Binding-site contacts:
Ligand atom OAE contacts residue PHE246 of chain 1.D at 3.6 Å.
Ligand atom OAB contacts residue CYS342 of chain 1.D at 3.7 Å.
Ligand atom OAA contacts residue GLU340 of chain 1.D at 2.8 Å (salt-bridge).
Ligand atom CAL contacts residue ASP127 of chain 1.D at 3.5 Å.
Ligand atom CAF contacts residue GLU340 of chain 1.D at 3.2 Å.
Ligand atom NAN contacts residue GLU340 of chain 1.D at 2.8 Å (salt-bridge).
Ligand atom OAD contacts residue PHE128 of chain 1.D at 3.1 Å.
Ligand atom CAG contacts residue GLN284 of chain 1.D at 3.8 Å.
Ligand atom CAM contacts residue GLU340 of chain 1.D at 3.9 Å.
Ligand atom CAM contacts residue ASP127 of chain 1.D at 3.9 Å.
Ligand atom CAG contacts residue GLU340 of chain 1.D at 3.2 Å.
Ligand atom NAN contacts residue GLU235 of chain 1.D at 3.8 Å.
Ligand atom CAH contacts residue GLU340 of chain 1.D at 4.0 Å.
Ligand atom OAA contacts residue TRP312 of chain 1.D at 3.5 Å (h-bond).
Ligand atom CAK contacts residue GLU340 of chain 1.D at 3.6 Å.
Ligand atom CAJ contacts residue CYS342 of chain 1.D at 4.0 Å (hydrophobic).
Ligand atom OAB contacts residue TRP381 of chain 1.D at 4.0 Å.
Ligand atom OAC contacts residue GLU235 of chain 1.D at 3.8 Å.
Ligand atom OAD contacts residue ASN396 of chain 1.D at 3.9 Å.
Ligand atom OAB contacts residue VAL398 of chain 1.D at 3.6 Å.
Ligand atom OAC contacts residue ASN234 of chain 1.D at 3.0 Å (h-bond).
Ligand atom OAD contacts residue ASP127 of chain 1.D at 2.6 Å (salt-bridge).
Ligand atom CAH contacts residue TYR313 of chain 1.D at 3.4 Å (hydrophobic).
Ligand atom OAE contacts residue TRP381 of chain 1.D at 3.6 Å.
Ligand atom CAI contacts residue GLU235 of chain 1.D at 3.2 Å.
Ligand atom CAF contacts residue TRP312 of chain 1.D at 3.9 Å (hydrophobic).
Ligand atom CAL contacts residue TRP381 of chain 1.D at 3.7 Å (hydrophobic).
Ligand atom OAC contacts residue TRP179 of chain 1.D at 3.7 Å.
Ligand atom CAG contacts residue TYR313 of chain 1.D at 3.6 Å (hydrophobic).
Ligand atom CAF contacts residue CYS342 of chain 1.D at 3.8 Å (hydrophobic).
Ligand atom CAJ contacts residue TRP381 of chain 1.D at 3.6 Å (hydrophobic).
Ligand atom OAC contacts residue GLU340 of chain 1.D at 2.9 Å (salt-bridge).
Ligand atom OAE contacts residue TRP179 of chain 1.D at 2.9 Å (h-bond).
Ligand atom CAM contacts residue TRP381 of chain 1.D at 3.8 Å (hydrophobic).
Ligand atom OAB contacts residue ASN396 of chain 1.D at 3.8 Å.
Ligand atom CAG contacts residue GLU235 of chain 1.D at 3.3 Å.
Ligand atom OAE contacts residue ASP127 of chain 1.D at 2.8 Å (salt-bridge).
Ligand atom OAA contacts residue HIS311 of chain 1.D at 3.7 Å.
Ligand atom OAD contacts residue TRP381 of chain 1.D at 3.1 Å (h-bond).
Ligand atom CAI contacts residue GLU340 of chain 1.D at 3.4 Å.

Sequence of chain 1.D:
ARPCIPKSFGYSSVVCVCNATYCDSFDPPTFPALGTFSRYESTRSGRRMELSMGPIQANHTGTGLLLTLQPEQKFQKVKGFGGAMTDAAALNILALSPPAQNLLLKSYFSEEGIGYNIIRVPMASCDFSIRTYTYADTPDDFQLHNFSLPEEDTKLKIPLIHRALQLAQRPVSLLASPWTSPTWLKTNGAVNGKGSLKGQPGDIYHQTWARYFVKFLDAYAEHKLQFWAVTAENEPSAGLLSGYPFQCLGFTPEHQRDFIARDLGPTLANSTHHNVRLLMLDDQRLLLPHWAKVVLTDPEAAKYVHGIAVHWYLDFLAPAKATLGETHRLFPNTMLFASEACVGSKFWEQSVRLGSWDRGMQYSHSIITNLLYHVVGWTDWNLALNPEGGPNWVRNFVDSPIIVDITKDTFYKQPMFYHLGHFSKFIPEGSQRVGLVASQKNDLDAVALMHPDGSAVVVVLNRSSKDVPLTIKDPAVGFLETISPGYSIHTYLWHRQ

This protein binds this small molecule.
Small molecule (SMILES): OCCN1C[C@H](O)[C@@H](O)[C@H](O)[C@@H](O)C1